Binding-site contacts:
Ligand atom N contacts residue GLN120 of chain 1.A at 4.1 Å.
Ligand atom CA contacts residue LYS60 of chain 1.A at 4.5 Å.
Ligand atom O contacts residue PRO1 of chain 1.D at 2.3 Å (h-bond).
Ligand atom C contacts residue ALA106 of chain 1.A at 4.0 Å (hydrophobic).
Ligand atom O contacts residue TYR135 of chain 1.A at 3.6 Å.
Ligand atom N contacts residue ALA106 of chain 1.A at 3.9 Å.
Ligand atom O contacts residue SER107 of chain 1.A at 2.9 Å (h-bond).
Ligand atom CB contacts residue PRO1 of chain 1.D at 3.4 Å (hydrophobic).
Ligand atom CA contacts residue PRO1 of chain 1.D at 2.5 Å (hydrophobic).
Ligand atom O contacts residue ALA106 of chain 1.A at 3.1 Å.
Ligand atom CA contacts residue SER107 of chain 1.A at 3.9 Å.
Ligand atom C contacts residue GLN68 of chain 1.A at 3.9 Å.
Ligand atom N contacts residue PRO1 of chain 1.D at 3.6 Å.
Ligand atom O contacts residue GLN68 of chain 1.A at 4.1 Å.
Ligand atom C contacts residue TYR135 of chain 1.A at 4.2 Å (hydrophobic).
Ligand atom C contacts residue SER107 of chain 1.A at 3.5 Å.
Ligand atom N contacts residue GLN68 of chain 1.A at 2.9 Å (h-bond).
Ligand atom C contacts residue PRO1 of chain 1.D at 1.4 Å (hydrophobic).
Ligand atom CA contacts residue GLN68 of chain 1.A at 3.9 Å.
Ligand atom CB contacts residue SER107 of chain 1.A at 3.1 Å.

Sequence of chain 1.A:
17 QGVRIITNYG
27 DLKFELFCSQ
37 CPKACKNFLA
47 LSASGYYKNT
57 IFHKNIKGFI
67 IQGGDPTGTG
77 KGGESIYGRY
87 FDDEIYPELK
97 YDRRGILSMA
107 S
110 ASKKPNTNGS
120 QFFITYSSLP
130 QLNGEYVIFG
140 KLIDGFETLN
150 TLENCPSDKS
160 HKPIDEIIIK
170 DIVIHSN

The protein below binds the small molecule below.
Small molecule (SMILES): C[C@H](N)C(=O)O